This protein binds this small molecule.
Small molecule (SMILES): CC(=O)N[C@@H]1[C@@H](O)[C@H](O[C@@H]2O[C@H](CO)[C@H](O)[C@H](O[C@]3(C(=O)O)C[C@H](O)[C@@H](NC(C)=O)[C@H]([C@H](O)[C@H](O)CO)O3)[C@H]2O)[C@@H](CO)O[C@H]1O

Sequence of chain 1.A:
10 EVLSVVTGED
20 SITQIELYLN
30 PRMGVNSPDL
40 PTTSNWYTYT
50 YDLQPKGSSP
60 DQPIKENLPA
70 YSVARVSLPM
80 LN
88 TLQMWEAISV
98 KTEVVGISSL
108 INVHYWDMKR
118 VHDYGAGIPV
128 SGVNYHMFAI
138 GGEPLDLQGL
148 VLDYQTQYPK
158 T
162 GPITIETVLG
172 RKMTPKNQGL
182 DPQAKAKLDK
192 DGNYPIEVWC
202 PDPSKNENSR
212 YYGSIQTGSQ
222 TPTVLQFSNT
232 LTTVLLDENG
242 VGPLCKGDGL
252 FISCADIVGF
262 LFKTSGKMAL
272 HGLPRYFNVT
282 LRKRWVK

Binding-site contacts:
Ligand atom N5 contacts residue ASP51 of chain 1.A at 2.7 Å (salt-bridge).
Ligand atom O6 contacts residue SER266 of chain 1.A at 3.6 Å.
Ligand atom O4 contacts residue TRP45 of chain 1.A at 3.2 Å.
Ligand atom C3 contacts residue ASP114 of chain 1.A at 3.7 Å.
Ligand atom C10 contacts residue TRP45 of chain 1.A at 3.8 Å (hydrophobic).
Ligand atom O1A contacts residue SER266 of chain 1.A at 2.7 Å (h-bond).
Ligand atom C11 contacts residue TRP45 of chain 1.A at 4.1 Å (hydrophobic).
Ligand atom C11 contacts residue LYS264 of chain 1.A at 3.9 Å.
Ligand atom C4 contacts residue ASP51 of chain 1.A at 4.1 Å.
Ligand atom C6 contacts residue ASP51 of chain 1.A at 3.7 Å.
Ligand atom C1 contacts residue LYS268 of chain 1.A at 4.1 Å.
Ligand atom C1 contacts residue SER266 of chain 1.A at 3.5 Å.
Ligand atom O1A contacts residue LYS268 of chain 1.A at 4.3 Å.
Ligand atom C11 contacts residue TYR50 of chain 1.A at 3.7 Å (hydrophobic).
Ligand atom O8 contacts residue LYS268 of chain 1.A at 2.7 Å (salt-bridge).
Ligand atom C10 contacts residue LYS264 of chain 1.A at 3.9 Å.
Ligand atom O1A contacts residue LYS264 of chain 1.A at 4.1 Å.
Ligand atom C8 contacts residue LYS268 of chain 1.A at 3.9 Å.
Ligand atom C4 contacts residue SER266 of chain 1.A at 4.5 Å.
Ligand atom O1A contacts residue ASP114 of chain 1.A at 4.0 Å.
Ligand atom C7 contacts residue LYS268 of chain 1.A at 4.4 Å.
Ligand atom O1B contacts residue LYS268 of chain 1.A at 3.4 Å.
Ligand atom C5 contacts residue ASP51 of chain 1.A at 3.6 Å.
Ligand atom C11 contacts residue ASP51 of chain 1.A at 3.5 Å.
Ligand atom O10 contacts residue TRP45 of chain 1.A at 3.1 Å (h-bond).
Ligand atom C5 contacts residue LYS264 of chain 1.A at 4.1 Å.
Ligand atom C10 contacts residue ASP51 of chain 1.A at 3.6 Å.
Ligand atom C9 contacts residue LYS268 of chain 1.A at 4.1 Å.
Ligand atom N5 contacts residue LYS264 of chain 1.A at 3.5 Å (salt-bridge).
Ligand atom O9 contacts residue LYS268 of chain 1.A at 3.4 Å (salt-bridge).
Ligand atom C4 contacts residue LYS264 of chain 1.A at 3.6 Å.
Ligand atom O3 contacts residue ASP114 of chain 1.A at 4.5 Å.
Ligand atom O4 contacts residue LYS264 of chain 1.A at 3.0 Å (salt-bridge).
Ligand atom C7 contacts residue ASP51 of chain 1.A at 4.0 Å.
Ligand atom O1B contacts residue SER266 of chain 1.A at 3.4 Å (h-bond).